The small molecule below binds the protein below.
Small molecule (SMILES): Nc1ncnc2c1ncn2[C@@H]1O[C@H](CO[P](=O)(O)O[P](=O)(O)NP(=O)(O)O)[C@@H](O)[C@H]1O

Sequence of chain 1.A:
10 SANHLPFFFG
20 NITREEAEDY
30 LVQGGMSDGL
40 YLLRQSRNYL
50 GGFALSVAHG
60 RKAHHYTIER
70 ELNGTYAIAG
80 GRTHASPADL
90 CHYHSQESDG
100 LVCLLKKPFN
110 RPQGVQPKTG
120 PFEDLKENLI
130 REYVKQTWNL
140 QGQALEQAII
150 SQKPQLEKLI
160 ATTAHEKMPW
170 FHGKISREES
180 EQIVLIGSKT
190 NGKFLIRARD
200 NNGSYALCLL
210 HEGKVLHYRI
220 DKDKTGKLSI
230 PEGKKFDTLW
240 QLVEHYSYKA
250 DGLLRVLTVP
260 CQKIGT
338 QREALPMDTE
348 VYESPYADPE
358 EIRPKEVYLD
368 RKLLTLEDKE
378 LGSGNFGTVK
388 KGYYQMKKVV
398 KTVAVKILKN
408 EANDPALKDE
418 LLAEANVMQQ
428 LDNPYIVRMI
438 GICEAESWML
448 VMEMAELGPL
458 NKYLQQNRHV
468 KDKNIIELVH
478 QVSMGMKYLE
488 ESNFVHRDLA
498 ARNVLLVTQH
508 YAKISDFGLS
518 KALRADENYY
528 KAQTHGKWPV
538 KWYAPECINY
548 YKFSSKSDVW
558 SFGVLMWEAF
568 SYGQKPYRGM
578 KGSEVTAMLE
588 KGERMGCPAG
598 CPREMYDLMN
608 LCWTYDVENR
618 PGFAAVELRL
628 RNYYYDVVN

Binding-site contacts:
Ligand atom O4' contacts residue VAL386 of chain 1.A at 3.5 Å.
Ligand atom N1 contacts residue ALA452 of chain 1.A at 3.0 Å (h-bond).
Ligand atom O2G contacts residue PHE383 of chain 1.A at 3.7 Å.
Ligand atom N6 contacts residue GLU450 of chain 1.A at 2.9 Å (salt-bridge).
Ligand atom O3G contacts residue GLY381 of chain 1.A at 3.6 Å.
Ligand atom O1G contacts residue LYS534 of chain 1.A at 3.5 Å.
Ligand atom O2A contacts residue MG1 of chain 1.B at 2.2 Å.
Ligand atom C6 contacts residue LEU502 of chain 1.A at 3.4 Å (hydrophobic).
Ligand atom C5 contacts residue LEU502 of chain 1.A at 3.2 Å (hydrophobic).
Ligand atom N3B contacts residue ARG499 of chain 1.A at 3.6 Å.
Ligand atom O2A contacts residue ASP513 of chain 1.A at 3.0 Å (salt-bridge).
Ligand atom O2A contacts residue LYS403 of chain 1.A at 2.8 Å (salt-bridge).
Ligand atom N6 contacts residue ALA401 of chain 1.A at 3.4 Å.
Ligand atom C5' contacts residue SER380 of chain 1.A at 3.5 Å.
Ligand atom O3G contacts residue ASN382 of chain 1.A at 2.7 Å (h-bond).
Ligand atom C2 contacts residue ALA452 of chain 1.A at 3.2 Å (hydrophobic).
Ligand atom PB contacts residue MG1 of chain 1.B at 3.5 Å.
Ligand atom O1G contacts residue ARG499 of chain 1.A at 3.1 Å (salt-bridge).
Ligand atom PG contacts residue LYS534 of chain 1.A at 3.4 Å.
Ligand atom O1A contacts residue GLY384 of chain 1.A at 3.6 Å.
Ligand atom O1A contacts residue LYS403 of chain 1.A at 3.3 Å (salt-bridge).
Ligand atom O3A contacts residue GLY381 of chain 1.A at 3.5 Å.
Ligand atom PA contacts residue MG1 of chain 1.B at 3.5 Å.
Ligand atom O2' contacts residue PRO456 of chain 1.A at 3.5 Å.
Ligand atom O1G contacts residue TYR526 of chain 1.A at 3.3 Å (h-bond).
Ligand atom O3' contacts residue PRO456 of chain 1.A at 3.3 Å.
Ligand atom O3A contacts residue SER380 of chain 1.A at 3.7 Å.
Ligand atom N3B contacts residue LYS534 of chain 1.A at 3.4 Å (salt-bridge).
Ligand atom O3G contacts residue LYS534 of chain 1.A at 2.6 Å (salt-bridge).
Ligand atom O1A contacts residue GLY381 of chain 1.A at 3.3 Å (h-bond).
Ligand atom C6 contacts residue ALA401 of chain 1.A at 3.3 Å (hydrophobic).
Ligand atom PA contacts residue LYS403 of chain 1.A at 3.6 Å.
Ligand atom N1 contacts residue ALA401 of chain 1.A at 3.3 Å.
Ligand atom C2 contacts residue MET451 of chain 1.A at 3.6 Å (hydrophobic).
Ligand atom O1A contacts residue SER380 of chain 1.A at 3.6 Å.
Ligand atom N7 contacts residue LEU502 of chain 1.A at 3.5 Å.
Ligand atom N6 contacts residue VAL434 of chain 1.A at 3.6 Å.
Ligand atom C8 contacts residue VAL386 of chain 1.A at 3.6 Å (hydrophobic).
Ligand atom O1B contacts residue MG1 of chain 1.B at 2.1 Å.
Ligand atom O1B contacts residue ASN500 of chain 1.A at 3.0 Å (h-bond).